Binding-site contacts:
Ligand atom O5 contacts residue GLY142 of chain 1.B at 4.2 Å.
Ligand atom C8 contacts residue GLY137 of chain 1.B at 3.7 Å.
Ligand atom C7 contacts residue ASN138 of chain 1.B at 3.3 Å.
Ligand atom C8 contacts residue ASN138 of chain 1.B at 3.7 Å.
Ligand atom C1 contacts residue GLY142 of chain 1.B at 4.4 Å.
Ligand atom C4 contacts residue ASN138 of chain 1.B at 4.2 Å.
Ligand atom C3 contacts residue ASN138 of chain 1.B at 3.8 Å.
Ligand atom C2 contacts residue ASN138 of chain 1.B at 2.5 Å.
Ligand atom O7 contacts residue ASN138 of chain 1.B at 3.5 Å (h-bond).
Ligand atom C1 contacts residue ASN138 of chain 1.B at 1.5 Å.
Ligand atom N2 contacts residue ASN138 of chain 1.B at 3.0 Å (h-bond).
Ligand atom O5 contacts residue ASN138 of chain 1.B at 2.4 Å (h-bond).
Ligand atom C5 contacts residue ASN138 of chain 1.B at 3.7 Å.

This small molecule binds to this protein.
Small molecule (SMILES): CC(=O)N[C@@H]1[C@@H](O)[C@H](O)[C@@H](CO)O[C@H]1O

Sequence of chain 1.B:
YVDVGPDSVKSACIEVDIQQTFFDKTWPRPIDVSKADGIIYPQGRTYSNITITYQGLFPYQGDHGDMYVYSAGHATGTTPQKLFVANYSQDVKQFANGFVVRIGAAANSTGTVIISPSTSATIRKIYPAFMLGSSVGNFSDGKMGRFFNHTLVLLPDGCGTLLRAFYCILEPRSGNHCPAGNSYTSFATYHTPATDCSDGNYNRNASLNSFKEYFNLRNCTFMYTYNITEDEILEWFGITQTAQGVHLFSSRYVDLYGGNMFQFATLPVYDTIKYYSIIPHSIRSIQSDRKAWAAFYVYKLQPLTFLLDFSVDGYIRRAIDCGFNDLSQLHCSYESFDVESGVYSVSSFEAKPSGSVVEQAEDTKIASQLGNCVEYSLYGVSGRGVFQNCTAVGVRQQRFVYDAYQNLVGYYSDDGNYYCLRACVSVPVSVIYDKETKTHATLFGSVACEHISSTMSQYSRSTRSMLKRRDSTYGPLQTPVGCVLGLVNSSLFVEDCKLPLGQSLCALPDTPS